A small-molecule ligand and the protein it binds are described below.
Small molecule (SMILES): CC(=O)N[C@H]1[C@H](O[C@H]2[C@H](O)[C@@H](NC(C)=O)CO[C@@H]2CO)O[C@H](CO)[C@@H](O)[C@@H]1O

Sequence of chain 4.F:
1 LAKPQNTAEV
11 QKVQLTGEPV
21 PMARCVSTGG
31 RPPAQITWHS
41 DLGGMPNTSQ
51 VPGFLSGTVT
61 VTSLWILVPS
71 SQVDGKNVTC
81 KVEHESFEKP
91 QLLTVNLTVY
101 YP

Binding-site contacts:
Ligand atom O5 contacts residue ASN47 of chain 4.F at 2.2 Å (h-bond).
Ligand atom O7 contacts residue ASN47 of chain 4.F at 3.9 Å.
Ligand atom C3 contacts residue ASN47 of chain 4.F at 3.9 Å.
Ligand atom C5 contacts residue ASN47 of chain 4.F at 3.4 Å.
Ligand atom C7 contacts residue ASN47 of chain 4.F at 3.8 Å.
Ligand atom C4 contacts residue ASN47 of chain 4.F at 4.2 Å.
Ligand atom N2 contacts residue ASN47 of chain 4.F at 3.2 Å (h-bond).
Ligand atom C2 contacts residue ASN47 of chain 4.F at 2.6 Å.
Ligand atom C6 contacts residue ASN47 of chain 4.F at 4.0 Å.
Ligand atom C1 contacts residue ASN47 of chain 4.F at 1.4 Å.